Sequence of chain 1.G:
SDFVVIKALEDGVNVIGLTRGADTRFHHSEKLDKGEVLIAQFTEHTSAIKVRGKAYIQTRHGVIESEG

This small molecule binds to this protein.
Small molecule (SMILES): N[C@@H](Cc1c[nH]c2ccccc12)C(=O)O

Sequence of chain 1.H:
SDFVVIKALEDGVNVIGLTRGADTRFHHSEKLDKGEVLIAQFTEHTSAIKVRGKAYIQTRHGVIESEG

Binding-site contacts:
Ligand atom OXT contacts residue THR50 of chain 1.H at 2.6 Å (h-bond).
Ligand atom CE2 contacts residue GLN45 of chain 1.H at 3.9 Å.
Ligand atom CD1 contacts residue GLN45 of chain 1.H at 3.5 Å.
Ligand atom CA contacts residue THR23 of chain 1.G at 3.8 Å.
Ligand atom CG contacts residue SER51 of chain 1.G at 3.9 Å.
Ligand atom C contacts residue THR50 of chain 1.H at 3.8 Å.
Ligand atom CH2 contacts residue GLY21 of chain 1.H at 3.5 Å.
Ligand atom CE3 contacts residue HIS32 of chain 1.H at 4.0 Å.
Ligand atom O contacts residue ARG24 of chain 1.G at 3.5 Å.
Ligand atom C contacts residue GLY25 of chain 1.G at 3.5 Å.
Ligand atom CA contacts residue THR28 of chain 1.G at 3.3 Å.
Ligand atom O contacts residue SER51 of chain 1.G at 3.0 Å (h-bond).
Ligand atom CA contacts residue GLY25 of chain 1.G at 3.5 Å.
Ligand atom CD1 contacts residue SER51 of chain 1.G at 3.6 Å.
Ligand atom NE1 contacts residue ALA44 of chain 1.H at 3.9 Å.
Ligand atom C contacts residue SER51 of chain 1.G at 3.6 Å.
Ligand atom CE3 contacts residue HIS31 of chain 1.H at 4.0 Å.
Ligand atom O contacts residue THR47 of chain 1.H at 3.5 Å (h-bond).
Ligand atom CD1 contacts residue THR47 of chain 1.H at 3.7 Å.
Ligand atom CZ3 contacts residue HIS32 of chain 1.H at 4.0 Å.
Ligand atom OXT contacts residue HIS49 of chain 1.H at 3.8 Å.
Ligand atom O contacts residue GLY25 of chain 1.G at 3.0 Å (h-bond).
Ligand atom N contacts residue GLY25 of chain 1.G at 2.8 Å (h-bond).
Ligand atom CH2 contacts residue ILE20 of chain 1.H at 4.0 Å (hydrophobic).
Ligand atom CZ3 contacts residue GLY21 of chain 1.H at 3.5 Å.
Ligand atom CZ2 contacts residue THR50 of chain 1.H at 3.9 Å.
Ligand atom CZ2 contacts residue ILE53 of chain 1.H at 3.9 Å (hydrophobic).
Ligand atom CA contacts residue SER51 of chain 1.G at 4.0 Å.
Ligand atom NE1 contacts residue GLN45 of chain 1.H at 2.8 Å (h-bond).
Ligand atom CB contacts residue THR28 of chain 1.G at 3.6 Å.
Ligand atom N contacts residue THR28 of chain 1.G at 2.9 Å (h-bond).
Ligand atom CB contacts residue THR23 of chain 1.G at 3.7 Å.
Ligand atom N contacts residue ASP27 of chain 1.G at 3.1 Å (salt-bridge).
Ligand atom N contacts residue THR23 of chain 1.G at 2.8 Å (h-bond).
Ligand atom C contacts residue THR47 of chain 1.H at 3.4 Å.
Ligand atom CB contacts residue SER51 of chain 1.G at 3.5 Å.
Ligand atom N contacts residue ARG24 of chain 1.G at 4.0 Å.
Ligand atom O contacts residue THR23 of chain 1.G at 4.0 Å.
Ligand atom OXT contacts residue THR47 of chain 1.H at 2.5 Å (h-bond).
Ligand atom CD2 contacts residue THR50 of chain 1.H at 4.0 Å.